Sequence of chain 4.A:
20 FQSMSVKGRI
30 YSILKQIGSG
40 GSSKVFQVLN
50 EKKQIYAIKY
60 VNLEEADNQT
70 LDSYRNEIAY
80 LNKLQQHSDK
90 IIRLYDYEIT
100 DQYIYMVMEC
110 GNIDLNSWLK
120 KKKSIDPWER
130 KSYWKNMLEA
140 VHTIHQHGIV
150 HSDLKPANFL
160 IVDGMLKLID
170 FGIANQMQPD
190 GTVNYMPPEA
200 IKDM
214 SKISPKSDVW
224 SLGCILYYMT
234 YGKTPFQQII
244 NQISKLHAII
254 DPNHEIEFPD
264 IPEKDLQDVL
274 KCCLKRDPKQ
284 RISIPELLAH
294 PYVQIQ

Sequence of chain 2.A:
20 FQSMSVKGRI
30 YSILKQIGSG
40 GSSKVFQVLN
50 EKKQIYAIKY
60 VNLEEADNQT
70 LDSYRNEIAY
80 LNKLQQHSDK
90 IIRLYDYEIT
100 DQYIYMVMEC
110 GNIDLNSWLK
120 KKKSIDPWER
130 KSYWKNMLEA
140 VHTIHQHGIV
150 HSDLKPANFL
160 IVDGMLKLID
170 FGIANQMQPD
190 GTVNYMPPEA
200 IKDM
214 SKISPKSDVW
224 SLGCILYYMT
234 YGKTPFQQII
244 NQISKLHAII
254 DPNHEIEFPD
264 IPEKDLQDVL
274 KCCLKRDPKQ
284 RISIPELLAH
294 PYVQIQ

Binding-site contacts:
Ligand atom C2 contacts residue GLY110 of chain 2.A at 3.8 Å.
Ligand atom CBH contacts residue GLU108 of chain 2.A at 3.8 Å.
Ligand atom CBA contacts residue GLY110 of chain 2.A at 3.7 Å.
Ligand atom CAD contacts residue ASP169 of chain 2.A at 3.6 Å.
Ligand atom NAN contacts residue LEU159 of chain 2.A at 3.6 Å.
Ligand atom CBC contacts residue GLN46 of chain 2.A at 3.6 Å.
Ligand atom CAC contacts residue ASP169 of chain 2.A at 3.7 Å.
Ligand atom N1 contacts residue CYS109 of chain 2.A at 3.5 Å.
Ligand atom OBB contacts residue CYS109 of chain 2.A at 3.7 Å.
Ligand atom CAQ contacts residue ILE112 of chain 2.A at 3.7 Å (hydrophobic).
Ligand atom CAG contacts residue ILE36 of chain 2.A at 3.6 Å (hydrophobic).
Ligand atom NAN contacts residue GLY110 of chain 2.A at 3.2 Å (h-bond).
Ligand atom OBB contacts residue GLY110 of chain 2.A at 3.1 Å (h-bond).
Ligand atom C6 contacts residue GLU108 of chain 2.A at 3.4 Å.
Ligand atom CAC contacts residue ILE168 of chain 2.A at 3.8 Å (hydrophobic).
Ligand atom C2 contacts residue ILE36 of chain 2.A at 3.8 Å (hydrophobic).
Ligand atom CAY contacts residue ASP113 of chain 2.A at 3.7 Å.
Ligand atom N1 contacts residue LEU159 of chain 2.A at 3.8 Å.
Ligand atom CAO contacts residue GLY110 of chain 2.A at 3.8 Å.
Ligand atom OAA contacts residue MET107 of chain 2.A at 3.4 Å.
Ligand atom C6 contacts residue ALA56 of chain 2.A at 3.8 Å (hydrophobic).
Ligand atom N3 contacts residue LEU159 of chain 2.A at 3.8 Å.
Ligand atom OAW contacts residue MG1 of chain 2.C at 3.1 Å.
Ligand atom CAF contacts residue ILE36 of chain 2.A at 3.6 Å (hydrophobic).
Ligand atom OAA contacts residue ILE91 of chain 2.A at 3.7 Å.
Ligand atom CAV contacts residue TPO181 of chain 4.A at 3.4 Å.
Ligand atom CAY contacts residue SER116 of chain 2.A at 3.7 Å.
Ligand atom OBB contacts residue ILE36 of chain 2.A at 3.6 Å.
Ligand atom CBA contacts residue ASN111 of chain 2.A at 3.7 Å.
Ligand atom OAW contacts residue TPO181 of chain 4.A at 3.1 Å (h-bond).
Ligand atom NBG contacts residue ILE91 of chain 2.A at 3.6 Å.
Ligand atom CBH contacts residue ILE91 of chain 2.A at 3.8 Å (hydrophobic).
Ligand atom C2 contacts residue LEU159 of chain 2.A at 3.5 Å (hydrophobic).
Ligand atom CAB contacts residue ILE91 of chain 2.A at 3.6 Å (hydrophobic).
Ligand atom CAZ contacts residue ASN111 of chain 2.A at 3.6 Å.
Ligand atom CBA contacts residue ILE36 of chain 2.A at 3.8 Å (hydrophobic).
Ligand atom CAX contacts residue SER116 of chain 2.A at 3.1 Å.
Ligand atom N1 contacts residue GLY110 of chain 2.A at 3.1 Å (h-bond).
Ligand atom CBH contacts residue ALA56 of chain 2.A at 3.5 Å (hydrophobic).
Ligand atom CAQ contacts residue ASP113 of chain 2.A at 3.7 Å.

A small-molecule ligand and the protein it binds are described below.
Small molecule (SMILES): COc1cc(N2CCC(O)CC2)ccc1Nc1ncc2c(n1)N(C1CCCC1)CCC(=O)N2C